This small molecule binds to this protein.
Small molecule (SMILES): O=C(O)CNC(=O)Cn1ccc2ccc(Br)cc21

Binding-site contacts:
Ligand atom BR contacts residue ALA217 of chain 4.A at 4.3 Å.
Ligand atom BR contacts residue HIS68 of chain 4.A at 3.5 Å.
Ligand atom BR contacts residue FLC1 of chain 4.I at 3.9 Å.
Ligand atom BR contacts residue PHE70 of chain 4.A at 3.7 Å.

Sequence of chain 4.A:
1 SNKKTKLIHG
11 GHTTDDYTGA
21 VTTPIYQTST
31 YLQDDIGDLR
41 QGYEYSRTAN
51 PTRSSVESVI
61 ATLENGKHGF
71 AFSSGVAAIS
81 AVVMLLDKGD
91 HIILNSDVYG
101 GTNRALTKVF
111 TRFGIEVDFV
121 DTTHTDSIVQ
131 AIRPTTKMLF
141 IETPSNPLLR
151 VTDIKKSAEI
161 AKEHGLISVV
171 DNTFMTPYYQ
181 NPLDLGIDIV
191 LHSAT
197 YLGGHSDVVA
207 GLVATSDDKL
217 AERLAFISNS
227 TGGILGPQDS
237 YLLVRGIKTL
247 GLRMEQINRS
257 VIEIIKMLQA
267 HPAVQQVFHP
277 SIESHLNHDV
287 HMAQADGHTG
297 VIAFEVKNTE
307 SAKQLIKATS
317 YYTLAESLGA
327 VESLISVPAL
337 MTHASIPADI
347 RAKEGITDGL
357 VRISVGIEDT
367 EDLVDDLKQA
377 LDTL